Sequence of chain 1.G:
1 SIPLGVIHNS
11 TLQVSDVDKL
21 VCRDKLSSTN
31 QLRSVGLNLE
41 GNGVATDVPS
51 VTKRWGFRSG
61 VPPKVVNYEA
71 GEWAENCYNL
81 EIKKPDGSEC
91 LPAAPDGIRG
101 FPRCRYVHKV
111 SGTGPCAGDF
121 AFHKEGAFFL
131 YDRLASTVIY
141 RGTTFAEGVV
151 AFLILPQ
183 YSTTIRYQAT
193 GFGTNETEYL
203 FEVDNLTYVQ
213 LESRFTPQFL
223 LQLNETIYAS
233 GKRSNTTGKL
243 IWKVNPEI

This protein binds this small molecule.
Small molecule (SMILES): CC(=O)N[C@@H]1[C@@H](O)[C@H](O)[C@@H](CO)O[C@H]1O

Binding-site contacts:
Ligand atom N2 contacts residue ASN226 of chain 1.G at 2.9 Å (h-bond).
Ligand atom O7 contacts residue THR186 of chain 1.G at 3.7 Å.
Ligand atom C6 contacts residue GLU227 of chain 1.G at 3.5 Å.
Ligand atom O6 contacts residue GLU227 of chain 1.G at 4.5 Å.
Ligand atom C1 contacts residue TYR230 of chain 1.G at 3.7 Å (hydrophobic).
Ligand atom O7 contacts residue ASN226 of chain 1.G at 3.8 Å.
Ligand atom O5 contacts residue TYR230 of chain 1.G at 3.7 Å.
Ligand atom O5 contacts residue GLU227 of chain 1.G at 4.0 Å.
Ligand atom C8 contacts residue GLU204 of chain 1.G at 4.2 Å.
Ligand atom O5 contacts residue ASN226 of chain 1.G at 2.3 Å (h-bond).
Ligand atom C5 contacts residue GLU227 of chain 1.G at 4.4 Å.
Ligand atom C5 contacts residue ASN226 of chain 1.G at 3.6 Å.
Ligand atom C4 contacts residue TYR230 of chain 1.G at 4.2 Å (hydrophobic).
Ligand atom C7 contacts residue THR186 of chain 1.G at 4.2 Å.
Ligand atom C3 contacts residue ASN226 of chain 1.G at 3.7 Å.
Ligand atom C2 contacts residue TYR230 of chain 1.G at 4.3 Å (hydrophobic).
Ligand atom C3 contacts residue TYR230 of chain 1.G at 3.9 Å (hydrophobic).
Ligand atom C2 contacts residue ASN226 of chain 1.G at 2.4 Å.
Ligand atom C4 contacts residue ASN226 of chain 1.G at 4.1 Å.
Ligand atom C1 contacts residue ASN226 of chain 1.G at 1.4 Å.
Ligand atom O6 contacts residue TYR230 of chain 1.G at 4.4 Å.
Ligand atom C5 contacts residue TYR230 of chain 1.G at 3.4 Å (hydrophobic).
Ligand atom C8 contacts residue THR186 of chain 1.G at 3.9 Å.
Ligand atom C7 contacts residue ASN226 of chain 1.G at 3.6 Å.
Ligand atom O4 contacts residue TYR230 of chain 1.G at 4.5 Å.
Ligand atom C6 contacts residue TYR230 of chain 1.G at 4.1 Å (hydrophobic).